This protein binds this small molecule.
Small molecule (SMILES): CC(=O)N[C@@H]1[C@@H](O)[C@H](O)[C@@H](CO)O[C@H]1O

Sequence of chain 1.B:
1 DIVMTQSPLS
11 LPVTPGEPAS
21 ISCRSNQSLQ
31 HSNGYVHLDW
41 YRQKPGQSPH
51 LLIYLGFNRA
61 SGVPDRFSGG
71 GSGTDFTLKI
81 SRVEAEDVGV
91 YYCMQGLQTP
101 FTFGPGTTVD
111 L

Binding-site contacts:
Ligand atom C4 contacts residue ASP1 of chain 1.B at 4.1 Å.
Ligand atom C3 contacts residue ASN26 of chain 1.B at 3.8 Å.
Ligand atom O7 contacts residue ASN26 of chain 1.B at 3.5 Å (h-bond).
Ligand atom O5 contacts residue ASN26 of chain 1.B at 2.4 Å (h-bond).
Ligand atom C2 contacts residue ASP1 of chain 1.B at 4.4 Å.
Ligand atom O3 contacts residue ASP1 of chain 1.B at 4.1 Å.
Ligand atom C1 contacts residue VAL3 of chain 1.B at 4.5 Å (hydrophobic).
Ligand atom C5 contacts residue VAL3 of chain 1.B at 3.8 Å (hydrophobic).
Ligand atom C6 contacts residue VAL3 of chain 1.B at 3.7 Å (hydrophobic).
Ligand atom C8 contacts residue ILE2 of chain 1.B at 4.4 Å (hydrophobic).
Ligand atom C5 contacts residue ASP1 of chain 1.B at 4.3 Å.
Ligand atom C3 contacts residue ASP1 of chain 1.B at 3.5 Å.
Ligand atom C5 contacts residue ASN26 of chain 1.B at 3.7 Å.
Ligand atom C8 contacts residue ASN26 of chain 1.B at 3.3 Å.
Ligand atom O4 contacts residue ASP1 of chain 1.B at 3.9 Å.
Ligand atom C4 contacts residue ASN26 of chain 1.B at 4.2 Å.
Ligand atom N2 contacts residue ILE2 of chain 1.B at 4.1 Å.
Ligand atom O5 contacts residue VAL3 of chain 1.B at 4.3 Å.
Ligand atom C2 contacts residue ASN26 of chain 1.B at 2.5 Å.
Ligand atom N2 contacts residue ASN26 of chain 1.B at 3.0 Å (h-bond).
Ligand atom C1 contacts residue ASN26 of chain 1.B at 1.4 Å.
Ligand atom C8 contacts residue GLN27 of chain 1.B at 3.7 Å.
Ligand atom C7 contacts residue ASN26 of chain 1.B at 3.3 Å.